Binding-site contacts:
Ligand atom C2 contacts residue GLY243 of chain 1.A at 3.5 Å.
Ligand atom N1 contacts residue PRO313 of chain 1.A at 3.2 Å.
Ligand atom C contacts residue THR83 of chain 1.A at 3.2 Å.
Ligand atom C5A contacts residue GLY193 of chain 1.A at 3.6 Å.
Ligand atom C2A contacts residue ASN86 of chain 1.A at 3.2 Å.
Ligand atom OP3 contacts residue LYS56 of chain 1.A at 2.5 Å (salt-bridge).
Ligand atom C5A contacts residue GLY243 of chain 1.A at 3.5 Å.
Ligand atom C4 contacts residue GLY243 of chain 1.A at 3.1 Å.
Ligand atom P contacts residue LYS56 of chain 1.A at 3.4 Å.
Ligand atom OXT contacts residue GLN159 of chain 1.A at 2.4 Å (h-bond).
Ligand atom OP2 contacts residue LYS56 of chain 1.A at 3.4 Å (salt-bridge).
Ligand atom OP2 contacts residue GLY193 of chain 1.A at 3.4 Å.
Ligand atom C2A contacts residue SER287 of chain 1.A at 3.3 Å.
Ligand atom OXT contacts residue SER84 of chain 1.A at 3.0 Å (h-bond).
Ligand atom OP1 contacts residue GLY193 of chain 1.A at 3.2 Å (h-bond).
Ligand atom OP3 contacts residue THR197 of chain 1.A at 3.4 Å (h-bond).
Ligand atom OP1 contacts residue GLY195 of chain 1.A at 3.0 Å (h-bond).
Ligand atom OP1 contacts residue THR197 of chain 1.A at 3.1 Å.
Ligand atom CB contacts residue TYR246 of chain 1.A at 3.2 Å (hydrophobic).
Ligand atom O3A contacts residue ASN86 of chain 1.A at 3.0 Å (h-bond).
Ligand atom P contacts residue THR197 of chain 1.A at 3.6 Å.
Ligand atom OP2 contacts residue THR194 of chain 1.A at 2.5 Å (h-bond).
Ligand atom C4A contacts residue GLY243 of chain 1.A at 3.3 Å.
Ligand atom O contacts residue THR87 of chain 1.A at 2.9 Å (h-bond).
Ligand atom N1 contacts residue SER287 of chain 1.A at 2.9 Å (h-bond).
Ligand atom O contacts residue THR83 of chain 1.A at 2.9 Å (h-bond).
Ligand atom OXT contacts residue THR83 of chain 1.A at 2.8 Å (h-bond).
Ligand atom C6 contacts residue PRO313 of chain 1.A at 3.5 Å (hydrophobic).
Ligand atom CB contacts residue SER84 of chain 1.A at 3.3 Å.
Ligand atom P contacts residue THR194 of chain 1.A at 3.3 Å.
Ligand atom OP1 contacts residue GLY196 of chain 1.A at 3.6 Å (h-bond).
Ligand atom OP3 contacts residue THR194 of chain 1.A at 3.3 Å (h-bond).
Ligand atom C2 contacts residue SER287 of chain 1.A at 3.5 Å.
Ligand atom CA contacts residue SER84 of chain 1.A at 3.0 Å.
Ligand atom C3 contacts residue GLY243 of chain 1.A at 3.3 Å.
Ligand atom C2A contacts residue ASP314 of chain 1.A at 3.5 Å.
Ligand atom C contacts residue GLN159 of chain 1.A at 3.2 Å.
Ligand atom N contacts residue SER84 of chain 1.A at 3.5 Å (h-bond).
Ligand atom C contacts residue SER84 of chain 1.A at 3.1 Å.
Ligand atom C5 contacts residue GLY243 of chain 1.A at 3.2 Å.

Sequence of chain 1.A:
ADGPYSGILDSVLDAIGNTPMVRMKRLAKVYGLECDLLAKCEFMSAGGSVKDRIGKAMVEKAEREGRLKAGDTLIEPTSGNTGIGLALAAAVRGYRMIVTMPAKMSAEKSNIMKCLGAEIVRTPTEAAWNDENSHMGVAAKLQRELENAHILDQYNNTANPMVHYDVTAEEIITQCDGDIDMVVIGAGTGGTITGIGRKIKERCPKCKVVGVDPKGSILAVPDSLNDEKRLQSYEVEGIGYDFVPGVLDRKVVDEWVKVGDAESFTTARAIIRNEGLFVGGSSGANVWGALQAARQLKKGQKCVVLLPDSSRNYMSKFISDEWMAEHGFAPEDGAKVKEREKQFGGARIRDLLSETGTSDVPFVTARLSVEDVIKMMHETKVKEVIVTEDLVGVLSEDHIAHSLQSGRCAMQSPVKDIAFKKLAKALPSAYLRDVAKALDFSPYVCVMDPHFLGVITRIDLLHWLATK

A small-molecule ligand and the protein it binds are described below.
Small molecule (SMILES): C=C(NCc1c(COP(=O)(O)O)cnc(C)c1O)C(=O)O